Sequence of chain 4.C:
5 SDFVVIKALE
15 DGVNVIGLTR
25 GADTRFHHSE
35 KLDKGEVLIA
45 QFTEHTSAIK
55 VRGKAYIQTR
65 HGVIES

Sequence of chain 1.A:
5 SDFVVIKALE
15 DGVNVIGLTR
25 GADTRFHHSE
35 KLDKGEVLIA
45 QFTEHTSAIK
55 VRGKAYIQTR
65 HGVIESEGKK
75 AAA

Binding-site contacts:
Ligand atom OXT contacts residue HIS49 of chain 1.A at 3.8 Å.
Ligand atom CB contacts residue THR23 of chain 4.C at 3.6 Å.
Ligand atom CA contacts residue GLY25 of chain 4.C at 3.5 Å.
Ligand atom CB contacts residue SER51 of chain 4.C at 3.4 Å.
Ligand atom N contacts residue THR28 of chain 4.C at 2.7 Å (h-bond).
Ligand atom CH2 contacts residue GLY21 of chain 1.A at 3.5 Å.
Ligand atom OXT contacts residue GLY25 of chain 4.C at 3.9 Å.
Ligand atom C contacts residue SER51 of chain 4.C at 3.6 Å.
Ligand atom CD1 contacts residue GLN45 of chain 1.A at 3.5 Å.
Ligand atom N contacts residue GLY25 of chain 4.C at 2.8 Å (h-bond).
Ligand atom O contacts residue THR47 of chain 1.A at 3.6 Å.
Ligand atom CE2 contacts residue GLN45 of chain 1.A at 3.9 Å.
Ligand atom NE1 contacts residue GLN45 of chain 1.A at 2.8 Å (h-bond).
Ligand atom CB contacts residue THR28 of chain 4.C at 3.6 Å.
Ligand atom CZ2 contacts residue ILE53 of chain 1.A at 4.0 Å (hydrophobic).
Ligand atom CZ2 contacts residue THR50 of chain 1.A at 4.0 Å.
Ligand atom O contacts residue GLY25 of chain 4.C at 3.0 Å (h-bond).
Ligand atom C contacts residue THR50 of chain 1.A at 4.0 Å.
Ligand atom O contacts residue ARG24 of chain 4.C at 3.5 Å.
Ligand atom C contacts residue THR47 of chain 1.A at 3.5 Å.
Ligand atom OXT contacts residue THR47 of chain 1.A at 2.6 Å (h-bond).
Ligand atom CZ3 contacts residue GLY21 of chain 1.A at 3.7 Å.
Ligand atom N contacts residue THR23 of chain 4.C at 2.7 Å (h-bond).
Ligand atom CD1 contacts residue SER51 of chain 4.C at 3.5 Å.
Ligand atom CA contacts residue SER51 of chain 4.C at 4.0 Å.
Ligand atom CG contacts residue SER51 of chain 4.C at 3.8 Å.
Ligand atom OXT contacts residue THR50 of chain 1.A at 2.9 Å (h-bond).
Ligand atom NE1 contacts residue ALA44 of chain 1.A at 3.7 Å.
Ligand atom CD1 contacts residue THR47 of chain 1.A at 3.8 Å.
Ligand atom O contacts residue THR23 of chain 4.C at 4.0 Å.
Ligand atom CA contacts residue THR23 of chain 4.C at 3.7 Å.
Ligand atom CZ2 contacts residue ALA44 of chain 1.A at 3.8 Å (hydrophobic).
Ligand atom CA contacts residue THR28 of chain 4.C at 3.2 Å.
Ligand atom N contacts residue ASP27 of chain 4.C at 3.0 Å (salt-bridge).
Ligand atom CE2 contacts residue ALA44 of chain 1.A at 3.9 Å (hydrophobic).
Ligand atom C contacts residue GLY25 of chain 4.C at 3.3 Å.
Ligand atom CE3 contacts residue HIS32 of chain 1.A at 4.0 Å.
Ligand atom CE3 contacts residue HIS31 of chain 1.A at 4.0 Å.
Ligand atom O contacts residue SER51 of chain 4.C at 2.9 Å (h-bond).
Ligand atom CZ3 contacts residue HIS32 of chain 1.A at 3.9 Å.

A protein and the small-molecule ligand that binds it are described below.
Small molecule (SMILES): N[C@@H](Cc1c[nH]c2ccccc12)C(=O)O